A protein and the small-molecule ligand that binds it are described below.
Small molecule (SMILES): O=C(Cc1ccc(OCCN2CCCC2)cc1)Nc1cc(C2CC2)[nH]n1

Binding-site contacts:
Ligand atom N1 contacts residue GLU82 of chain 1.A at 2.8 Å (salt-bridge).
Ligand atom CAL contacts residue GLU9 of chain 1.A at 3.6 Å.
Ligand atom N1 contacts residue LEU135 of chain 1.A at 3.5 Å.
Ligand atom CAK contacts residue PHE81 of chain 1.A at 3.7 Å (hydrophobic).
Ligand atom CAY contacts residue ALA32 of chain 1.A at 3.5 Å (hydrophobic).
Ligand atom OAS contacts residue GLU9 of chain 1.A at 2.8 Å (salt-bridge).
Ligand atom CAN contacts residue GLU9 of chain 1.A at 3.6 Å.
Ligand atom CAB contacts residue PHE83 of chain 1.A at 3.8 Å (hydrophobic).
Ligand atom CAX contacts residue ALA32 of chain 1.A at 3.4 Å (hydrophobic).
Ligand atom CAJ contacts residue ALA145 of chain 1.A at 3.8 Å (hydrophobic).
Ligand atom N2 contacts residue PHE83 of chain 1.A at 3.5 Å.
Ligand atom CAW contacts residue LEU135 of chain 1.A at 3.5 Å (hydrophobic).
Ligand atom CAX contacts residue LEU135 of chain 1.A at 3.5 Å (hydrophobic).
Ligand atom CAF contacts residue LEU135 of chain 1.A at 3.5 Å (hydrophobic).
Ligand atom N1 contacts residue PHE83 of chain 1.A at 3.7 Å.
Ligand atom CAK contacts residue VAL19 of chain 1.A at 3.8 Å (hydrophobic).
Ligand atom CAI contacts residue ILE11 of chain 1.A at 3.2 Å (hydrophobic).
Ligand atom CAM contacts residue GLU9 of chain 1.A at 3.8 Å.
Ligand atom N1 contacts residue LEU84 of chain 1.A at 3.8 Å.
Ligand atom CAN contacts residue LYS10 of chain 1.A at 3.2 Å.
Ligand atom CAI contacts residue LYS10 of chain 1.A at 3.1 Å.
Ligand atom CAC contacts residue ILE11 of chain 1.A at 3.8 Å (hydrophobic).
Ligand atom N1 contacts residue ALA32 of chain 1.A at 3.4 Å.
Ligand atom N2 contacts residue LEU84 of chain 1.A at 3.0 Å (h-bond).
Ligand atom CAC contacts residue LYS90 of chain 1.A at 3.8 Å.
Ligand atom CAU contacts residue HIS85 of chain 1.A at 3.9 Å.
Ligand atom CAY contacts residue PHE81 of chain 1.A at 3.7 Å (hydrophobic).
Ligand atom N2 contacts residue LEU135 of chain 1.A at 3.5 Å.
Ligand atom N4 contacts residue GLU9 of chain 1.A at 2.9 Å (salt-bridge).
Ligand atom CAB contacts residue HIS85 of chain 1.A at 3.4 Å.
Ligand atom OAA contacts residue LEU135 of chain 1.A at 3.8 Å.
Ligand atom N3 contacts residue LEU84 of chain 1.A at 2.9 Å (h-bond).
Ligand atom CAI contacts residue GLU9 of chain 1.A at 3.4 Å.
Ligand atom CAO contacts residue LEU84 of chain 1.A at 3.5 Å (hydrophobic).
Ligand atom OAA contacts residue ILE11 of chain 1.A at 3.3 Å.
Ligand atom N2 contacts residue GLU82 of chain 1.A at 3.6 Å (salt-bridge).
Ligand atom CAT contacts residue LEU84 of chain 1.A at 3.7 Å (hydrophobic).
Ligand atom CAW contacts residue LEU84 of chain 1.A at 3.7 Å (hydrophobic).
Ligand atom CAT contacts residue LEU135 of chain 1.A at 3.8 Å (hydrophobic).
Ligand atom CAE contacts residue ILE11 of chain 1.A at 3.5 Å (hydrophobic).

Sequence of chain 1.A:
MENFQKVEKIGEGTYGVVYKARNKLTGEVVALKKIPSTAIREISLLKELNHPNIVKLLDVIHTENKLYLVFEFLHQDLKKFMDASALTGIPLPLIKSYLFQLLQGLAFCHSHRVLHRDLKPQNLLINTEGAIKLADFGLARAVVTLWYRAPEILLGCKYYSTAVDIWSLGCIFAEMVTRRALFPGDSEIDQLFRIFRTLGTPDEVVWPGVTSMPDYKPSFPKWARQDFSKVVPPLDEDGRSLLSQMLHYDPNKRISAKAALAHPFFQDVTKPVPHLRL